Binding-site contacts:
Ligand atom C4 contacts residue ASN163 of chain 1.C at 4.2 Å.
Ligand atom C1 contacts residue ASN162 of chain 1.C at 3.6 Å.
Ligand atom C1 contacts residue ASN163 of chain 1.C at 1.4 Å.
Ligand atom O5 contacts residue ASN162 of chain 1.C at 3.4 Å (h-bond).
Ligand atom N2 contacts residue ASN163 of chain 1.C at 3.0 Å (h-bond).
Ligand atom C3 contacts residue ASN163 of chain 1.C at 3.8 Å.
Ligand atom C7 contacts residue ASN163 of chain 1.C at 3.3 Å.
Ligand atom C5 contacts residue ASN163 of chain 1.C at 3.6 Å.
Ligand atom C8 contacts residue TYR349 of chain 1.B at 3.7 Å (hydrophobic).
Ligand atom O5 contacts residue ASN163 of chain 1.C at 2.2 Å (h-bond).
Ligand atom C8 contacts residue ILE466 of chain 1.B at 4.0 Å (hydrophobic).
Ligand atom C2 contacts residue ASN163 of chain 1.C at 2.5 Å.
Ligand atom C5 contacts residue ASN162 of chain 1.C at 3.8 Å.
Ligand atom O7 contacts residue ASN163 of chain 1.C at 3.2 Å (h-bond).
Ligand atom O6 contacts residue ASN162 of chain 1.C at 2.9 Å (h-bond).
Ligand atom C6 contacts residue ASN162 of chain 1.C at 3.8 Å.
Ligand atom C8 contacts residue ALA350 of chain 1.B at 4.3 Å (hydrophobic).

Sequence of chain 1.C:
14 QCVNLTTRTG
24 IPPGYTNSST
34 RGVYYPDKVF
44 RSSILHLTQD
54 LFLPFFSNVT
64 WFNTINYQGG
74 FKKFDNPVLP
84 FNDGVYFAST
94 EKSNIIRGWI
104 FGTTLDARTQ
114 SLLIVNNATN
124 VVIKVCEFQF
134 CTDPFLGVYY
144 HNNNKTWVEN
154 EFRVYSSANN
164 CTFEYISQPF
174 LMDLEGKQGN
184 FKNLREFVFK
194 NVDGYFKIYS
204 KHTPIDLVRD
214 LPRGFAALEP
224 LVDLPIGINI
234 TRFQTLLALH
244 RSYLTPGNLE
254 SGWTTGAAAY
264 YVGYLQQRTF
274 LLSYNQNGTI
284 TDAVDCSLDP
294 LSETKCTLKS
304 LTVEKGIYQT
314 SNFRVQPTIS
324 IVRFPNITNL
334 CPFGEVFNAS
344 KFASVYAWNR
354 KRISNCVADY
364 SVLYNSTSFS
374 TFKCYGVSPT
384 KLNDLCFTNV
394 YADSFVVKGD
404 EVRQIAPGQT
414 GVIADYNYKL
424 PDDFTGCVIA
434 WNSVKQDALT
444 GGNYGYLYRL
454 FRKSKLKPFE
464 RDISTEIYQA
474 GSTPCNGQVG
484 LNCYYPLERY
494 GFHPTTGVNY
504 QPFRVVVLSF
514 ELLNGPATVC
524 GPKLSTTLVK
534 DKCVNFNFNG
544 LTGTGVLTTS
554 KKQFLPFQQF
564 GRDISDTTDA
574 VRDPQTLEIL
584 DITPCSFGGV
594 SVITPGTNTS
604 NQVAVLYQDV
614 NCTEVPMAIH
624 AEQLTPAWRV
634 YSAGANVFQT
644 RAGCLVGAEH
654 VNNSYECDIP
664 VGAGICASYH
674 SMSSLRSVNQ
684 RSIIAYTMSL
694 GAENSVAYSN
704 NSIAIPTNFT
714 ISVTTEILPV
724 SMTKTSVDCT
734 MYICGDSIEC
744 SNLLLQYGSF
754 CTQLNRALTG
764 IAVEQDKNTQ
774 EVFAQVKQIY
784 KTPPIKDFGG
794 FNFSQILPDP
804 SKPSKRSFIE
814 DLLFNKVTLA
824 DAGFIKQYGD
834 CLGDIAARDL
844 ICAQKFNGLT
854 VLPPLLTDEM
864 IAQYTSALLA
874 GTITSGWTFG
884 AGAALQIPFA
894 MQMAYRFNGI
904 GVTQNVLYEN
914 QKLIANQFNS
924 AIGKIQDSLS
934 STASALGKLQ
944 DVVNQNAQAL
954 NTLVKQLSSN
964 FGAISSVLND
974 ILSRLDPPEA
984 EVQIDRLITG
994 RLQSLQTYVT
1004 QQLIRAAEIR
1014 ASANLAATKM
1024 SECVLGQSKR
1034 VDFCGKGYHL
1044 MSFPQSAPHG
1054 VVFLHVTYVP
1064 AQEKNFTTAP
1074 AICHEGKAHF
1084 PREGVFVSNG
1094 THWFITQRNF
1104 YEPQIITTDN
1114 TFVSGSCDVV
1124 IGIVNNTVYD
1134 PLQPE

A protein and the small-molecule ligand that binds it are described below.
Small molecule (SMILES): CC(=O)N[C@H]1[C@H](O[C@H]2[C@H](O)[C@@H](NC(C)=O)CO[C@@H]2CO)O[C@H](CO)[C@@H](O)[C@@H]1O

Sequence of chain 1.B:
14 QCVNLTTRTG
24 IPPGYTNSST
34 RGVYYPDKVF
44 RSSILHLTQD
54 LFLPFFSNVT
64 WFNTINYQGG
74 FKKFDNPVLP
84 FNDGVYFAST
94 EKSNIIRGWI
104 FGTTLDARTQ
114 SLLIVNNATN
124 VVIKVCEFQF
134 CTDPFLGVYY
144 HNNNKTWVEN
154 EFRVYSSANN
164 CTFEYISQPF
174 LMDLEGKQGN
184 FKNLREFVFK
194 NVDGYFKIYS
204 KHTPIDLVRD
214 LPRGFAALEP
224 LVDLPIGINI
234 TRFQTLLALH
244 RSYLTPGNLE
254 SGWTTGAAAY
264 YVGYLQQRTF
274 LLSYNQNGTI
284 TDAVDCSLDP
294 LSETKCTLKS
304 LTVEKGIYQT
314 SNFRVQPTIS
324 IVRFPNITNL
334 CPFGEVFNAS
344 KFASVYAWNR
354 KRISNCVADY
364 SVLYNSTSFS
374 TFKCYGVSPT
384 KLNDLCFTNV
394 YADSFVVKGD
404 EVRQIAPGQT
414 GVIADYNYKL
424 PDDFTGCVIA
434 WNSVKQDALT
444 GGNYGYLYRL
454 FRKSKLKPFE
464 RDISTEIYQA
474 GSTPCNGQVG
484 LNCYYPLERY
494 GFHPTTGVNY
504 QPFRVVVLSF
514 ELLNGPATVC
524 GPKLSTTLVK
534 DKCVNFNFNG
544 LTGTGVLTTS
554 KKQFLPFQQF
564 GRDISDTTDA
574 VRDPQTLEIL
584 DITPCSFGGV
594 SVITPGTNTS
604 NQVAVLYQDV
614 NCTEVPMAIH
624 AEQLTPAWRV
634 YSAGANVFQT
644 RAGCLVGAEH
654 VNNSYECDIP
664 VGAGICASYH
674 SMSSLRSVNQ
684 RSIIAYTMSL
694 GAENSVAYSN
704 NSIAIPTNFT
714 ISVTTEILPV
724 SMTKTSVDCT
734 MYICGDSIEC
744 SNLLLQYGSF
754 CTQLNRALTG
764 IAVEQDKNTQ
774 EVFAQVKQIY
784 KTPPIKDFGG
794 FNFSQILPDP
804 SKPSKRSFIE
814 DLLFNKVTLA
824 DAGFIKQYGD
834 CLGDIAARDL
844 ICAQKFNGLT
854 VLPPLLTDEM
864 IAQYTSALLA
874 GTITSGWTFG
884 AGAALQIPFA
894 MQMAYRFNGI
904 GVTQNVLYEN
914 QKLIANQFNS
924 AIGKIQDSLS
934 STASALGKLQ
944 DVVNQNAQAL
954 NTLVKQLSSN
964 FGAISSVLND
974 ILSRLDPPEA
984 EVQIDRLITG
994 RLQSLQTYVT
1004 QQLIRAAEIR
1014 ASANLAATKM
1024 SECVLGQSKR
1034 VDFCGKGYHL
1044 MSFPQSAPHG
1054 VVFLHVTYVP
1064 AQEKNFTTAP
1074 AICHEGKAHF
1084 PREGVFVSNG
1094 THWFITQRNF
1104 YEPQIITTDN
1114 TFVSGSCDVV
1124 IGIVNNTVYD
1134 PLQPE